Binding-site contacts:
Ligand atom OAD contacts residue ASP112 of chain 33.A at 3.4 Å.
Ligand atom CAF contacts residue GLN202 of chain 33.A at 3.5 Å.
Ligand atom NAT contacts residue PHE155 of chain 33.A at 3.6 Å.
Ligand atom CAJ contacts residue VAL192 of chain 33.A at 3.7 Å (hydrophobic).
Ligand atom CAK contacts residue PHE155 of chain 33.A at 2.9 Å (hydrophobic).
Ligand atom CAB contacts residue PHE135 of chain 33.A at 3.8 Å (hydrophobic).
Ligand atom CAH contacts residue PHE135 of chain 33.A at 3.4 Å (hydrophobic).
Ligand atom CAR contacts residue TYR201 of chain 33.A at 3.2 Å (hydrophobic).
Ligand atom CAN contacts residue PHE135 of chain 33.A at 3.4 Å (hydrophobic).
Ligand atom NAC contacts residue ALA275 of chain 33.A at 3.5 Å.
Ligand atom CAI contacts residue PHE155 of chain 33.A at 3.1 Å (hydrophobic).
Ligand atom CAJ contacts residue PHE135 of chain 33.A at 3.1 Å (hydrophobic).
Ligand atom CAF contacts residue TRP203 of chain 33.A at 3.7 Å (hydrophobic).
Ligand atom CAR contacts residue ASN228 of chain 33.A at 3.7 Å.
Ligand atom CAB contacts residue PHE131 of chain 33.A at 3.8 Å (hydrophobic).
Ligand atom CAL contacts residue THR114 of chain 33.A at 3.8 Å.
Ligand atom CAY contacts residue THR114 of chain 33.A at 3.8 Å.
Ligand atom CAA contacts residue PRO177 of chain 33.A at 3.5 Å (hydrophobic).
Ligand atom NAC contacts residue THR114 of chain 33.A at 3.1 Å (h-bond).
Ligand atom CAZ contacts residue VAL192 of chain 33.A at 3.6 Å (hydrophobic).
Ligand atom CAG contacts residue ASN228 of chain 33.A at 3.3 Å.
Ligand atom CAF contacts residue ASN228 of chain 33.A at 3.8 Å.
Ligand atom CAM contacts residue PRO177 of chain 33.A at 3.6 Å (hydrophobic).
Ligand atom CAE contacts residue PHE137 of chain 33.A at 3.9 Å (hydrophobic).
Ligand atom CBA contacts residue ILE111 of chain 33.A at 3.7 Å (hydrophobic).
Ligand atom CAA contacts residue VAL179 of chain 33.A at 3.1 Å (hydrophobic).
Ligand atom CBB contacts residue ASN228 of chain 33.A at 3.7 Å.
Ligand atom CAM contacts residue PHE155 of chain 33.A at 3.8 Å (hydrophobic).
Ligand atom NBE contacts residue TRP203 of chain 33.A at 3.8 Å.
Ligand atom CAS contacts residue ASN228 of chain 33.A at 3.8 Å.
Ligand atom CAQ contacts residue ILE113 of chain 33.A at 3.9 Å (hydrophobic).
Ligand atom CAG contacts residue GLN202 of chain 33.A at 3.5 Å.
Ligand atom CAA contacts residue SER178 of chain 33.A at 3.5 Å.
Ligand atom OAV contacts residue VAL190 of chain 33.A at 3.9 Å.
Ligand atom OAW contacts residue MET195 of chain 33.A at 3.5 Å.
Ligand atom CAH contacts residue VAL192 of chain 33.A at 3.5 Å (hydrophobic).
Ligand atom OAW contacts residue ILE111 of chain 33.A at 3.2 Å.
Ligand atom CAS contacts residue TYR201 of chain 33.A at 3.7 Å (hydrophobic).
Ligand atom OAD contacts residue ILE113 of chain 33.A at 3.1 Å (h-bond).
Ligand atom CAA contacts residue TYR153 of chain 33.A at 3.9 Å (hydrophobic).

The small molecule below binds the protein below.
Small molecule (SMILES): CCO/N=C/c1ccc(OCC[C@@H](C)CCN2CCN(c3ccnc(N)c3)C2=O)cc1

Sequence of chain 34.C:
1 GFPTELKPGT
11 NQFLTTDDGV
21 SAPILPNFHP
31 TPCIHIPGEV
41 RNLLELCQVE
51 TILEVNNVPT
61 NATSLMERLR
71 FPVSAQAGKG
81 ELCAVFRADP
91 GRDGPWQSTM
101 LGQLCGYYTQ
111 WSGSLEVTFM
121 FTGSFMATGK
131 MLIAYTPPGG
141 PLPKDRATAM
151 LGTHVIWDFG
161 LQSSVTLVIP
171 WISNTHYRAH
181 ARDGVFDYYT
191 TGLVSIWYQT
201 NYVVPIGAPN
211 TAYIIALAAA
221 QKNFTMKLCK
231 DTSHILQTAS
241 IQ

Sequence of chain 33.C:
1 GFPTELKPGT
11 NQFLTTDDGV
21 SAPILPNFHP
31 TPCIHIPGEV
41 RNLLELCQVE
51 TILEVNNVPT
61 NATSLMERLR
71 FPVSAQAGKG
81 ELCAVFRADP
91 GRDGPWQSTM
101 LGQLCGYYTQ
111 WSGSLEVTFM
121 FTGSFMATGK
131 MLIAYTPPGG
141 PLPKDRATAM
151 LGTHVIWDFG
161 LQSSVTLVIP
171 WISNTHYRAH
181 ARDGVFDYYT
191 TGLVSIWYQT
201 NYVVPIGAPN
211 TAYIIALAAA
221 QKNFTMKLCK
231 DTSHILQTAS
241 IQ

Sequence of chain 33.A:
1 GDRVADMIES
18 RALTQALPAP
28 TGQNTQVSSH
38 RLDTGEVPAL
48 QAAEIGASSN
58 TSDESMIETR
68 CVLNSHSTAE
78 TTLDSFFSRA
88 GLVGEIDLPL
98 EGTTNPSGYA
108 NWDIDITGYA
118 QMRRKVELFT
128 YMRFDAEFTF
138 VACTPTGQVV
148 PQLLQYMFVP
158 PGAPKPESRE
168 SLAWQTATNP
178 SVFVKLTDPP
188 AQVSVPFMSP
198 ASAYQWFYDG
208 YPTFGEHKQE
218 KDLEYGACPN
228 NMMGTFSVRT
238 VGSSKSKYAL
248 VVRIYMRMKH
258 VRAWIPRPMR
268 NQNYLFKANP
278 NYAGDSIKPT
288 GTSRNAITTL